The small molecule below binds the protein below.
Small molecule (SMILES): Nc1ncnc2c1ncn2[C@H]1C[C@H](O)[C@@H](COP(=O)(O)O)O1

Sequence of chain 1.RA:
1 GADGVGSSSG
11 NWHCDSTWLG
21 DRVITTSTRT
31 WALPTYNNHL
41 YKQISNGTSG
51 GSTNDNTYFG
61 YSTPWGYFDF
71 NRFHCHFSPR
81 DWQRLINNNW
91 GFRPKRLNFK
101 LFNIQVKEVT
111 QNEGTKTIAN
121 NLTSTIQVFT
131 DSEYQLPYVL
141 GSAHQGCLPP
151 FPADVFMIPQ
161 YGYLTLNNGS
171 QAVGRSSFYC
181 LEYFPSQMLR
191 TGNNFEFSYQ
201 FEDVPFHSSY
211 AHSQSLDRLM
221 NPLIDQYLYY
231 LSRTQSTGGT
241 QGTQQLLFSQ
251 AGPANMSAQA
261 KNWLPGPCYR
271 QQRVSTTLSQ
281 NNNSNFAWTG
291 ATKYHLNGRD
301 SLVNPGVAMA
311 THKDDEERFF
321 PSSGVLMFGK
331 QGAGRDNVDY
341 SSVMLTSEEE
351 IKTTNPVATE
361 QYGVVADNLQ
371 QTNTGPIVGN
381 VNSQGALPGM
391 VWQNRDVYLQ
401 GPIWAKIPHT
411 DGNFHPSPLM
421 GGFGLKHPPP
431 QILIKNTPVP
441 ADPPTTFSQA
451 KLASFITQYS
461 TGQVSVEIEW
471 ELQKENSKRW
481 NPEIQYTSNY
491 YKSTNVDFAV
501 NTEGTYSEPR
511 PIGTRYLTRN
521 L

Binding-site contacts:
Ligand atom N6 contacts residue PRO205 of chain 1.QA at 4.2 Å.
Ligand atom N9 contacts residue PRO416 of chain 1.QA at 4.3 Å.
Ligand atom C6 contacts residue PRO416 of chain 1.QA at 2.9 Å (hydrophobic).
Ligand atom C2' contacts residue PRO416 of chain 1.QA at 4.5 Å (hydrophobic).
Ligand atom N6 contacts residue PRO416 of chain 1.QA at 2.8 Å (h-bond).
Ligand atom OP1 contacts residue DC1 of chain 1.OE at 2.5 Å (h-bond).
Ligand atom N3 contacts residue PRO205 of chain 1.QA at 4.4 Å.
Ligand atom C6 contacts residue PRO205 of chain 1.QA at 3.9 Å (hydrophobic).
Ligand atom N6 contacts residue SER417 of chain 1.QA at 3.5 Å.
Ligand atom C5 contacts residue PRO205 of chain 1.QA at 4.2 Å (hydrophobic).
Ligand atom C2 contacts residue PRO205 of chain 1.QA at 4.0 Å (hydrophobic).
Ligand atom C5 contacts residue PRO416 of chain 1.QA at 3.2 Å (hydrophobic).
Ligand atom N1 contacts residue PRO416 of chain 1.QA at 3.4 Å (h-bond).
Ligand atom C5 contacts residue HIS415 of chain 1.QA at 4.3 Å.
Ligand atom N6 contacts residue ASN394 of chain 1.QA at 4.3 Å.
Ligand atom C2 contacts residue GLY424 of chain 1.QA at 4.1 Å.
Ligand atom N3 contacts residue PRO416 of chain 1.QA at 4.1 Å.
Ligand atom N1 contacts residue GLY424 of chain 1.QA at 3.9 Å.
Ligand atom OP2 contacts residue DC1 of chain 1.OE at 2.5 Å (h-bond).
Ligand atom N1 contacts residue PRO205 of chain 1.QA at 4.0 Å.
Ligand atom N7 contacts residue PRO416 of chain 1.QA at 3.7 Å.
Ligand atom N7 contacts residue HIS415 of chain 1.QA at 3.0 Å (h-bond).
Ligand atom C8 contacts residue PRO416 of chain 1.QA at 4.5 Å (hydrophobic).
Ligand atom C5' contacts residue DC1 of chain 1.OE at 3.8 Å.
Ligand atom C2 contacts residue PRO416 of chain 1.QA at 4.2 Å (hydrophobic).
Ligand atom C4 contacts residue PRO416 of chain 1.QA at 4.0 Å (hydrophobic).
Ligand atom O5' contacts residue DC1 of chain 1.OE at 2.5 Å (h-bond).
Ligand atom P contacts residue DC1 of chain 1.OE at 1.6 Å.
Ligand atom O4' contacts residue DC1 of chain 1.OE at 4.2 Å.
Ligand atom OP2 contacts residue ASP411 of chain 1.RA at 4.2 Å.
Ligand atom C8 contacts residue HIS415 of chain 1.QA at 3.3 Å.

Sequence of chain 1.QA:
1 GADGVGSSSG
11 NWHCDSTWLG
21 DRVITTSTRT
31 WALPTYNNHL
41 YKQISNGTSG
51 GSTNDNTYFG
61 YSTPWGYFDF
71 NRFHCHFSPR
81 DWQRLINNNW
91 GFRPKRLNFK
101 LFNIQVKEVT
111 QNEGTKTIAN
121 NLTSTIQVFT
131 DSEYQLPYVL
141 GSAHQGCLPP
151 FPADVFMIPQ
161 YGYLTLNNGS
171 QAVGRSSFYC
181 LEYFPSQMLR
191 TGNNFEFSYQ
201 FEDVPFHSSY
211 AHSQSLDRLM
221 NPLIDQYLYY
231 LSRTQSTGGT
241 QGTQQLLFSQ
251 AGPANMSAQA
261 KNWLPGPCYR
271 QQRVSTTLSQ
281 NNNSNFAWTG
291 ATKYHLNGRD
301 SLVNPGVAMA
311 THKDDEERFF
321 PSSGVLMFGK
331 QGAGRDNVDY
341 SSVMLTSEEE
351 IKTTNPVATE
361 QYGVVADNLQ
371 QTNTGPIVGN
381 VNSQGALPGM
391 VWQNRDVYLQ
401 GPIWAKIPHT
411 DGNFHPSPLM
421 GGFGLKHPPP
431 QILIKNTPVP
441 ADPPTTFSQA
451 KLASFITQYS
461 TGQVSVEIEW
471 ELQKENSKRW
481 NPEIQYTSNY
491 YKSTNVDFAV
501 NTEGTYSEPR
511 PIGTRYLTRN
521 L